Sequence of chain 1.B:
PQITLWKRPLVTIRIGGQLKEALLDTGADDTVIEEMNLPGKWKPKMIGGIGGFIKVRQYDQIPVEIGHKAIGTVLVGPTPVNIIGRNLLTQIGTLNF

A protein and the small-molecule ligand that binds it are described below.
Small molecule (SMILES): CC(C)CCN(C[C@@H](O)[C@@H]1Cc2ccc(cc2)OCCCC(=O)N[C@@H](C(C)C)C(=O)N1)S(=O)(=O)c1ccccc1

Binding-site contacts:
Ligand atom C12 contacts residue GLY48 of chain 1.A at 3.5 Å.
Ligand atom N15 contacts residue GLY48 of chain 1.A at 3.1 Å (h-bond).
Ligand atom C25 contacts residue GLY27 of chain 1.B at 3.8 Å.
Ligand atom O14 contacts residue GLY27 of chain 1.A at 3.6 Å (h-bond).
Ligand atom C37 contacts residue ASP30 of chain 1.B at 3.6 Å.
Ligand atom C4 contacts residue GLY27 of chain 1.A at 3.3 Å.
Ligand atom C23 contacts residue ASP25 of chain 1.A at 3.4 Å.
Ligand atom C18 contacts residue ILE84 of chain 1.A at 3.6 Å (hydrophobic).
Ligand atom C36 contacts residue ALA28 of chain 1.B at 3.7 Å (hydrophobic).
Ligand atom C12 contacts residue ASP29 of chain 1.A at 3.8 Å.
Ligand atom O21 contacts residue GLY49 of chain 1.A at 3.7 Å.
Ligand atom O34 contacts residue ILE50 of chain 1.A at 3.4 Å.
Ligand atom O33 contacts residue ILE50 of chain 1.A at 2.9 Å.
Ligand atom O14 contacts residue ASP29 of chain 1.A at 2.9 Å (salt-bridge).
Ligand atom N22 contacts residue GLY27 of chain 1.A at 3.3 Å (h-bond).
Ligand atom C37 contacts residue VAL32 of chain 1.B at 3.4 Å (hydrophobic).
Ligand atom C19 contacts residue ASP30 of chain 1.A at 3.8 Å.
Ligand atom C23 contacts residue ASP25 of chain 1.B at 3.3 Å.
Ligand atom C13 contacts residue GLY48 of chain 1.A at 3.8 Å.
Ligand atom C25 contacts residue ASP25 of chain 1.B at 3.1 Å.
Ligand atom C30 contacts residue ILE84 of chain 1.A at 3.4 Å (hydrophobic).
Ligand atom O24 contacts residue GLY27 of chain 1.A at 3.4 Å.
Ligand atom S32 contacts residue ILE50 of chain 1.A at 3.7 Å.
Ligand atom C30 contacts residue ASP25 of chain 1.A at 3.5 Å.
Ligand atom C18 contacts residue ALA28 of chain 1.A at 3.8 Å (hydrophobic).
Ligand atom C18 contacts residue ILE50 of chain 1.B at 3.7 Å (hydrophobic).
Ligand atom C2 contacts residue ASP25 of chain 1.B at 3.2 Å.
Ligand atom C27 contacts residue GLY27 of chain 1.B at 3.0 Å.
Ligand atom C40 contacts residue GLY48 of chain 1.B at 3.3 Å.
Ligand atom O34 contacts residue GLY49 of chain 1.B at 3.3 Å.
Ligand atom C11 contacts residue ARG8 of chain 1.B at 3.2 Å.
Ligand atom C5 contacts residue VAL82 of chain 1.B at 3.8 Å (hydrophobic).
Ligand atom C6 contacts residue VAL82 of chain 1.B at 3.8 Å (hydrophobic).
Ligand atom C38 contacts residue ASP30 of chain 1.B at 3.6 Å.
Ligand atom O24 contacts residue ASP25 of chain 1.B at 2.7 Å (salt-bridge).
Ligand atom O33 contacts residue ILE84 of chain 1.B at 3.4 Å.
Ligand atom O34 contacts residue GLY48 of chain 1.B at 3.8 Å.
Ligand atom C10 contacts residue GLY48 of chain 1.A at 3.6 Å.
Ligand atom O24 contacts residue ASP25 of chain 1.A at 2.8 Å (salt-bridge).
Ligand atom O14 contacts residue ALA28 of chain 1.A at 3.6 Å.

Sequence of chain 1.A:
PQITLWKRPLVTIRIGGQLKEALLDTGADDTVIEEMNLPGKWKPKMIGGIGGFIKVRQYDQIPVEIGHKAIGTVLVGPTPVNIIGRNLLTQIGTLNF